Sequence of chain 1.F:
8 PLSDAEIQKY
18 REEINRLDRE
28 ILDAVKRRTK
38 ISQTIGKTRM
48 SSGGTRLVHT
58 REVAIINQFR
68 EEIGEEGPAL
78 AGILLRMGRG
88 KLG

The small molecule below binds the protein below.
Small molecule (SMILES): O=C(O)[C@@H]1C[C@]2(C(=O)O)C=C[C@@H](O)[C@@H](C2)O1

Binding-site contacts:
Ligand atom O4 contacts residue VAL55 of chain 1.F at 3.9 Å.
Ligand atom C4 contacts residue GLU59 of chain 1.F at 3.5 Å.
Ligand atom O2 contacts residue ARG35 of chain 1.F at 3.1 Å (salt-bridge).
Ligand atom O5 contacts residue LEU54 of chain 1.F at 3.5 Å.
Ligand atom C4 contacts residue VAL55 of chain 1.F at 3.7 Å (hydrophobic).
Ligand atom O4 contacts residue ILE42 of chain 1.F at 3.6 Å.
Ligand atom C5 contacts residue ARG86 of chain 1.F at 4.0 Å.
Ligand atom O3 contacts residue ARG58 of chain 1.F at 3.7 Å.
Ligand atom O4 contacts residue ARG18 of chain 1.E at 3.1 Å (salt-bridge).
Ligand atom O2 contacts residue SER39 of chain 1.F at 2.5 Å (h-bond).
Ligand atom C4 contacts residue ARG46 of chain 1.F at 3.9 Å.
Ligand atom C3 contacts residue ARG58 of chain 1.F at 3.8 Å.
Ligand atom O4 contacts residue ARG46 of chain 1.F at 2.6 Å (salt-bridge).
Ligand atom O5 contacts residue VAL55 of chain 1.F at 3.1 Å (h-bond).
Ligand atom C8 contacts residue ARG46 of chain 1.F at 3.7 Å.
Ligand atom O3 contacts residue ARG18 of chain 1.E at 3.0 Å (salt-bridge).
Ligand atom C11 contacts residue ILE42 of chain 1.F at 3.5 Å (hydrophobic).
Ligand atom O5 contacts residue GLU59 of chain 1.F at 2.4 Å (salt-bridge).
Ligand atom O7 contacts residue ARG46 of chain 1.F at 2.8 Å (salt-bridge).
Ligand atom C11 contacts residue ARG18 of chain 1.E at 3.8 Å.
Ligand atom C8 contacts residue ILE42 of chain 1.F at 3.5 Å (hydrophobic).
Ligand atom C10 contacts residue ARG35 of chain 1.F at 3.6 Å.
Ligand atom C1 contacts residue SER39 of chain 1.F at 3.5 Å.
Ligand atom C10 contacts residue SER39 of chain 1.F at 3.2 Å.
Ligand atom O5 contacts residue ARG86 of chain 1.F at 4.1 Å.
Ligand atom C11 contacts residue ARG46 of chain 1.F at 3.7 Å.
Ligand atom O3 contacts residue ILE42 of chain 1.F at 4.1 Å.
Ligand atom C5 contacts residue ARG46 of chain 1.F at 3.6 Å.
Ligand atom C2 contacts residue ARG58 of chain 1.F at 3.9 Å.
Ligand atom O1 contacts residue ILE62 of chain 1.F at 3.8 Å.
Ligand atom C2 contacts residue LEU82 of chain 1.F at 4.0 Å (hydrophobic).
Ligand atom O1 contacts residue LEU82 of chain 1.F at 3.7 Å.
Ligand atom C6 contacts residue GLU59 of chain 1.F at 4.0 Å.
Ligand atom O1 contacts residue ARG35 of chain 1.F at 2.7 Å (salt-bridge).
Ligand atom O2 contacts residue LEU82 of chain 1.F at 3.8 Å.
Ligand atom C10 contacts residue LEU82 of chain 1.F at 3.6 Å (hydrophobic).
Ligand atom C6 contacts residue SER39 of chain 1.F at 3.3 Å.
Ligand atom C6 contacts residue ARG86 of chain 1.F at 3.6 Å.
Ligand atom C3 contacts residue GLU59 of chain 1.F at 3.6 Å.
Ligand atom C9 contacts residue SER39 of chain 1.F at 3.3 Å.

Sequence of chain 1.E:
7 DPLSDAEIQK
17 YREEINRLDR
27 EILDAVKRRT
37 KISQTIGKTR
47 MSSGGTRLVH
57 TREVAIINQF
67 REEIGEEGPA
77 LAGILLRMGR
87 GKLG